Sequence of chain 1.C:
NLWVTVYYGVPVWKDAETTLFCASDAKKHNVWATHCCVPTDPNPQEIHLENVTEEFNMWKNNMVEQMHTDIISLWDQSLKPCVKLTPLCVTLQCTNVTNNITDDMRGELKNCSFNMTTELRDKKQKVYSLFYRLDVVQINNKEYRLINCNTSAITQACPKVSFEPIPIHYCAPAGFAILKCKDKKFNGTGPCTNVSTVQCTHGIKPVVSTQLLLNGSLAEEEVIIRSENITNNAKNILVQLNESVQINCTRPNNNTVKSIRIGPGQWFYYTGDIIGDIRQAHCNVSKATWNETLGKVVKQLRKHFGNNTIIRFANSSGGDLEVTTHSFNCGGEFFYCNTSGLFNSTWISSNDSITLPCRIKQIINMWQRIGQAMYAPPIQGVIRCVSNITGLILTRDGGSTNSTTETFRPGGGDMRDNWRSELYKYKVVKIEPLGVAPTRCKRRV

A protein and the small-molecule ligand that binds it are described below.
Small molecule (SMILES): CC(=O)N[C@@H]1[C@@H](O)[C@H](O)[C@@H](CO)O[C@H]1O

Binding-site contacts:
Ligand atom N2 contacts residue ASN356 of chain 1.C at 2.9 Å (h-bond).
Ligand atom C1 contacts residue ASN356 of chain 1.C at 1.5 Å.
Ligand atom C2 contacts residue ASN356 of chain 1.C at 2.5 Å.
Ligand atom O7 contacts residue ASN356 of chain 1.C at 3.5 Å (h-bond).
Ligand atom C6 contacts residue ASN356 of chain 1.C at 4.0 Å.
Ligand atom O6 contacts residue ASN356 of chain 1.C at 3.2 Å (h-bond).
Ligand atom C3 contacts residue ASN356 of chain 1.C at 3.9 Å.
Ligand atom C5 contacts residue ASN356 of chain 1.C at 3.8 Å.
Ligand atom O5 contacts residue ASN356 of chain 1.C at 2.4 Å (h-bond).
Ligand atom C4 contacts residue ASN356 of chain 1.C at 4.3 Å.
Ligand atom C7 contacts residue ASN356 of chain 1.C at 3.4 Å.